A protein and the small-molecule ligand that binds it are described below.
Small molecule (SMILES): Nc1ccn([C@H]2C[C@H](O)[C@@H](COP(=O)(O)O)O2)c(=O)n1

Binding-site contacts:
Ligand atom C2' contacts residue PHE277 of chain 9.A at 2.8 Å (hydrophobic).
Ligand atom C3' contacts residue PHE277 of chain 9.A at 3.6 Å (hydrophobic).
Ligand atom OP1 contacts residue PHE277 of chain 9.A at 4.1 Å.
Ligand atom O3' contacts residue PHE277 of chain 9.A at 4.1 Å.
Ligand atom OP1 contacts residue ARG10 of chain 9.A at 3.8 Å.
Ligand atom C1' contacts residue PHE277 of chain 9.A at 3.9 Å (hydrophobic).

Sequence of chain 9.A:
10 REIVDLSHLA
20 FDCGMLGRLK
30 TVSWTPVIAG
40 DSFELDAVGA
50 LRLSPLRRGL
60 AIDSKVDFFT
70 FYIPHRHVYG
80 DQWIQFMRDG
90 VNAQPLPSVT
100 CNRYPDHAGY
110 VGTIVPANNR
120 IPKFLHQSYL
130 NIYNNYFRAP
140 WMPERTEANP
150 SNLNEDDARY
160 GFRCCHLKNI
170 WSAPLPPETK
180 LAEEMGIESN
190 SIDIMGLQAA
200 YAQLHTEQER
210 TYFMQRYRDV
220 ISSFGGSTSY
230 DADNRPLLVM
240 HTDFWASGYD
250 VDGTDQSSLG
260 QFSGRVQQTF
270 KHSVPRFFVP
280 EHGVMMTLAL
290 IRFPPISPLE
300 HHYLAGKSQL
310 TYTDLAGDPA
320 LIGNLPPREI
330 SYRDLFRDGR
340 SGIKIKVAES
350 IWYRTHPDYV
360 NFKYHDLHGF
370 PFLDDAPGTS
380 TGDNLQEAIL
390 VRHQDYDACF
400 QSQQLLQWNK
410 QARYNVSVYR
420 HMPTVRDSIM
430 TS